Sequence of chain 1.A:
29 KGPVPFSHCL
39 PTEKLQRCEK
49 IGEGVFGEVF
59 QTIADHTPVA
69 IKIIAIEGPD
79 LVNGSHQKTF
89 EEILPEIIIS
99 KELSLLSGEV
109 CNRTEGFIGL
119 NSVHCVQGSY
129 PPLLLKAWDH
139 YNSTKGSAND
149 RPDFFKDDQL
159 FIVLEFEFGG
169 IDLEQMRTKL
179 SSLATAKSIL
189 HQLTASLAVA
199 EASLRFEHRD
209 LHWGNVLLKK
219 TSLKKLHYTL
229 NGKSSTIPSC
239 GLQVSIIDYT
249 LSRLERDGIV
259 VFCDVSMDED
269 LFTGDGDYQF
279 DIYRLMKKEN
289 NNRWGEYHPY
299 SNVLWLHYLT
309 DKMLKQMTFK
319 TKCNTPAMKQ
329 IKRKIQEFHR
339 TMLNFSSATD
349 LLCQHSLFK

Binding-site contacts:
Ligand atom C9 contacts residue LEU215 of chain 1.A at 3.8 Å (hydrophobic).
Ligand atom C2 contacts residue ILE245 of chain 1.A at 3.8 Å (hydrophobic).
Ligand atom O2 contacts residue GLY50 of chain 1.A at 3.7 Å.
Ligand atom C5 contacts residue LEU215 of chain 1.A at 3.8 Å (hydrophobic).
Ligand atom C8 contacts residue PHE166 of chain 1.A at 3.8 Å (hydrophobic).
Ligand atom O2 contacts residue VAL57 of chain 1.A at 3.8 Å.
Ligand atom N7 contacts residue PHE166 of chain 1.A at 3.8 Å.
Ligand atom C5 contacts residue ALA68 of chain 1.A at 3.6 Å (hydrophobic).
Ligand atom C6 contacts residue ALA68 of chain 1.A at 3.4 Å (hydrophobic).
Ligand atom C1 contacts residue VAL57 of chain 1.A at 3.9 Å (hydrophobic).
Ligand atom C6 contacts residue GLY167 of chain 1.A at 3.8 Å.
Ligand atom BR4' contacts residue HIS210 of chain 1.A at 3.6 Å.
Ligand atom C5B contacts residue GLU172 of chain 1.A at 3.2 Å.
Ligand atom C8 contacts residue GLY168 of chain 1.A at 3.5 Å.
Ligand atom C8 contacts residue ALA68 of chain 1.A at 3.8 Å (hydrophobic).
Ligand atom C3' contacts residue ASP170 of chain 1.A at 3.8 Å.
Ligand atom BR4' contacts residue GLN277 of chain 1.A at 3.2 Å.
Ligand atom C4' contacts residue HIS210 of chain 1.A at 3.5 Å.
Ligand atom N7 contacts residue LEU215 of chain 1.A at 3.5 Å.
Ligand atom C8 contacts residue LEU215 of chain 1.A at 3.6 Å (hydrophobic).
Ligand atom O1 contacts residue VAL57 of chain 1.A at 3.7 Å.
Ligand atom C3' contacts residue GLY212 of chain 1.A at 3.4 Å.
Ligand atom C5' contacts residue ASP170 of chain 1.A at 3.4 Å.
Ligand atom O2 contacts residue ILE49 of chain 1.A at 3.3 Å.
Ligand atom C6 contacts residue ILE116 of chain 1.A at 3.8 Å (hydrophobic).
Ligand atom C9 contacts residue ILE49 of chain 1.A at 3.8 Å (hydrophobic).
Ligand atom C2' contacts residue GLY212 of chain 1.A at 3.8 Å.
Ligand atom C2' contacts residue LEU215 of chain 1.A at 3.8 Å (hydrophobic).
Ligand atom N7 contacts residue ALA68 of chain 1.A at 3.5 Å.
Ligand atom C8 contacts residue GLY167 of chain 1.A at 3.7 Å.
Ligand atom C5B contacts residue GLY212 of chain 1.A at 3.7 Å.
Ligand atom C6' contacts residue ASP170 of chain 1.A at 3.5 Å.
Ligand atom N4' contacts residue ASP170 of chain 1.A at 2.9 Å (salt-bridge).
Ligand atom C2' contacts residue ILE245 of chain 1.A at 3.6 Å (hydrophobic).
Ligand atom C6B contacts residue GLY212 of chain 1.A at 3.5 Å.
Ligand atom N7 contacts residue GLY167 of chain 1.A at 3.0 Å (h-bond).
Ligand atom C6B contacts residue GLU172 of chain 1.A at 3.1 Å.
Ligand atom C2B contacts residue HIS210 of chain 1.A at 3.6 Å.
Ligand atom C3B contacts residue HIS210 of chain 1.A at 3.2 Å.
Ligand atom C6 contacts residue LEU215 of chain 1.A at 3.6 Å (hydrophobic).

The protein below binds the small molecule below.
Small molecule (SMILES): O=S(=O)(NCCNC/C=C/c1ccc(Br)cc1)c1cccc2cnccc12